Binding-site contacts:
Ligand atom C2A contacts residue ARG241 of chain 1.B at 3.8 Å.
Ligand atom C2A contacts residue HIS190 of chain 1.B at 3.7 Å.
Ligand atom P contacts residue ILE244 of chain 1.B at 3.9 Å.
Ligand atom C4A contacts residue LYS61 of chain 1.B at 1.5 Å.
Ligand atom C2 contacts residue ARG241 of chain 1.B at 3.9 Å.
Ligand atom C5A contacts residue ARG241 of chain 1.B at 3.6 Å.
Ligand atom C4A contacts residue TYR65 of chain 1.B at 3.6 Å (hydrophobic).
Ligand atom C5 contacts residue HIS190 of chain 1.B at 3.9 Å.
Ligand atom C3 contacts residue LEU107 of chain 1.B at 3.9 Å (hydrophobic).
Ligand atom P contacts residue TYR65 of chain 1.B at 3.7 Å.
Ligand atom C5A contacts residue TYR65 of chain 1.B at 3.5 Å (hydrophobic).
Ligand atom N1 contacts residue ARG241 of chain 1.B at 2.9 Å (salt-bridge).
Ligand atom O2P contacts residue ILE244 of chain 1.B at 3.7 Å.
Ligand atom O3P contacts residue TYR376 of chain 1.B at 2.6 Å (h-bond).
Ligand atom C5A contacts residue VAL59 of chain 1.B at 3.9 Å (hydrophobic).
Ligand atom O1P contacts residue ILE244 of chain 1.B at 2.8 Å (h-bond).
Ligand atom O1P contacts residue TYR65 of chain 1.B at 2.6 Å (h-bond).
Ligand atom P contacts residue TYR376 of chain 1.B at 3.8 Å.
Ligand atom O2P contacts residue SER226 of chain 1.B at 2.6 Å (h-bond).
Ligand atom O2P contacts residue GLY243 of chain 1.B at 2.9 Å (h-bond).
Ligand atom O2P contacts residue ASN225 of chain 1.B at 3.7 Å.
Ligand atom P contacts residue SER226 of chain 1.B at 3.9 Å.
Ligand atom C2 contacts residue HIS190 of chain 1.B at 3.4 Å.
Ligand atom C6 contacts residue HIS190 of chain 1.B at 3.6 Å.
Ligand atom O1P contacts residue GLY243 of chain 1.B at 3.4 Å.
Ligand atom C3 contacts residue HIS190 of chain 1.B at 3.7 Å.
Ligand atom O4P contacts residue ASN225 of chain 1.B at 3.6 Å.
Ligand atom C5 contacts residue LYS61 of chain 1.B at 3.8 Å.
Ligand atom O1P contacts residue TYR376 of chain 1.B at 3.4 Å.
Ligand atom O3 contacts residue LYS61 of chain 1.B at 2.7 Å (salt-bridge).
Ligand atom N1 contacts residue HIS190 of chain 1.B at 3.3 Å.
Ligand atom C1 contacts residue PHE188 of chain 1.B at 3.8 Å (hydrophobic).
Ligand atom P contacts residue GLY243 of chain 1.B at 3.9 Å.
Ligand atom C4 contacts residue LYS61 of chain 1.B at 2.5 Å.
Ligand atom C2 contacts residue LEU107 of chain 1.B at 3.8 Å (hydrophobic).
Ligand atom C5A contacts residue GLY243 of chain 1.B at 3.9 Å.
Ligand atom O4P contacts residue TYR65 of chain 1.B at 3.6 Å.
Ligand atom C6 contacts residue ARG241 of chain 1.B at 3.5 Å.
Ligand atom C2A contacts residue LEU107 of chain 1.B at 3.9 Å (hydrophobic).
Ligand atom C3 contacts residue LYS61 of chain 1.B at 2.9 Å.

This small molecule binds to this protein.
Small molecule (SMILES): C#Cc1ncc(COP(=O)(O)O)c(C=O)c1O

Sequence of chain 1.B:
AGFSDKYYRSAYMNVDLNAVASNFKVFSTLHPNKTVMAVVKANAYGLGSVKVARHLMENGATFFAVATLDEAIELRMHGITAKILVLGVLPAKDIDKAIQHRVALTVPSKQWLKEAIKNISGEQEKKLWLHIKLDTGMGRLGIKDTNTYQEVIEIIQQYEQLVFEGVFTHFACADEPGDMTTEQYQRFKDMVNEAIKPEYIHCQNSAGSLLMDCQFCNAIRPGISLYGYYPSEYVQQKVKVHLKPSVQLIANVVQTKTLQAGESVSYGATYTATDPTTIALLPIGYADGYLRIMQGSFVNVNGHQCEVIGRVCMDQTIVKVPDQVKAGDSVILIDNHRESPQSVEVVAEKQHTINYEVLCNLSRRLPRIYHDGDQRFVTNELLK

Sequence of chain 1.A:
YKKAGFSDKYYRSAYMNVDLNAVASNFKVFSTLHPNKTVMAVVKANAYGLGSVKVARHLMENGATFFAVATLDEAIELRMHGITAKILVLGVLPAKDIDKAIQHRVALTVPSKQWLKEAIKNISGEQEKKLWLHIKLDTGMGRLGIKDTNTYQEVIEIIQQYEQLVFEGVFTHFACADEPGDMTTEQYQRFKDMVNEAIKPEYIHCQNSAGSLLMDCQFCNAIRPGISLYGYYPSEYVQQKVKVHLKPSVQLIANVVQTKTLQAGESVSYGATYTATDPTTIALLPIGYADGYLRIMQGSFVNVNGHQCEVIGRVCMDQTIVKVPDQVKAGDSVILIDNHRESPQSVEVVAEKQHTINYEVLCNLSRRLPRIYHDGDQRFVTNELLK